Binding-site contacts:
Ligand atom CB contacts residue PRO392 of chain 1.A at 4.3 Å (hydrophobic).
Ligand atom ND contacts residue PRO391 of chain 1.A at 3.2 Å.
Ligand atom CC contacts residue PRO392 of chain 1.A at 4.3 Å (hydrophobic).
Ligand atom CA contacts residue ASN388 of chain 1.A at 3.4 Å.
Ligand atom CB contacts residue PRO391 of chain 1.A at 4.4 Å (hydrophobic).
Ligand atom NAA contacts residue ASN388 of chain 1.A at 2.8 Å (h-bond).
Ligand atom CA contacts residue VAL390 of chain 1.A at 3.9 Å (hydrophobic).
Ligand atom CC contacts residue VAL390 of chain 1.A at 4.1 Å (hydrophobic).
Ligand atom CC contacts residue PRO391 of chain 1.A at 3.6 Å (hydrophobic).
Ligand atom CB contacts residue VAL390 of chain 1.A at 4.3 Å (hydrophobic).
Ligand atom ND contacts residue PRO392 of chain 1.A at 3.7 Å.

The protein below binds the small molecule below.
Small molecule (SMILES): NCCCN

Sequence of chain 1.A:
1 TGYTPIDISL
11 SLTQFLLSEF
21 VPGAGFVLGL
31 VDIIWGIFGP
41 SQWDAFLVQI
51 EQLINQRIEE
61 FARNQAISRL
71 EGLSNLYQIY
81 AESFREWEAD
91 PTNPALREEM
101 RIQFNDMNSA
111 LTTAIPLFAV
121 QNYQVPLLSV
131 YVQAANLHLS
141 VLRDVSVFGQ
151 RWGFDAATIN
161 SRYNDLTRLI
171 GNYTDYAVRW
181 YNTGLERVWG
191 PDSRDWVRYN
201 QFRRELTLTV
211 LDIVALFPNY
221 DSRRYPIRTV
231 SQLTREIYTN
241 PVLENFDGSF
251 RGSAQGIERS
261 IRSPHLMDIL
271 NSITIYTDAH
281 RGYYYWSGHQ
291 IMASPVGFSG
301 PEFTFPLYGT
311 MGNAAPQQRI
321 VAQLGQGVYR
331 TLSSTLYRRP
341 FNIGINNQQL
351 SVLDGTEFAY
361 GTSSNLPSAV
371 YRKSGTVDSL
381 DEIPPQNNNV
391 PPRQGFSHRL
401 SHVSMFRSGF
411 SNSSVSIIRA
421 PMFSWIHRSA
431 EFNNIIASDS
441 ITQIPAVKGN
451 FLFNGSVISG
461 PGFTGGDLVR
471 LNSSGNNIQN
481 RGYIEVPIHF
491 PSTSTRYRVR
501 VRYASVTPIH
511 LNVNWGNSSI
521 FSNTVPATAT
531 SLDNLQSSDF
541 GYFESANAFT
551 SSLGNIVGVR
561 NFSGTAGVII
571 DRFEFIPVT